Sequence of chain 1.C:
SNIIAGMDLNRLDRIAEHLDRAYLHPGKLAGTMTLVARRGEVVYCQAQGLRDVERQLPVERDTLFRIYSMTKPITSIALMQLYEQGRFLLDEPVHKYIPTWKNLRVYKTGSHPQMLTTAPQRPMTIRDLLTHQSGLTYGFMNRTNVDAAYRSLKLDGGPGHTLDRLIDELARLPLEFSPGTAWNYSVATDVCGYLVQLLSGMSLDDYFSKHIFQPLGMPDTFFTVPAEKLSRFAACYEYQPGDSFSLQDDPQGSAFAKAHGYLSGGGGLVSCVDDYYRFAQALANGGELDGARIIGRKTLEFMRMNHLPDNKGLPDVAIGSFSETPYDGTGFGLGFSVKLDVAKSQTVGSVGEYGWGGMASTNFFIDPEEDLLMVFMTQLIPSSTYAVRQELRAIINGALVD

This small molecule binds to this protein.
Small molecule (SMILES): CCCCCC[P](=O)(O)OC

Binding-site contacts:
Ligand atom C6 contacts residue ASP182 of chain 1.C at 4.1 Å.
Ligand atom P contacts residue LYS98 of chain 1.C at 4.2 Å.
Ligand atom C3 contacts residue TYR164 of chain 1.C at 3.8 Å (hydrophobic).
Ligand atom C2 contacts residue TYR164 of chain 1.C at 4.0 Å (hydrophobic).
Ligand atom C2 contacts residue LYS98 of chain 1.C at 4.5 Å.
Ligand atom C1 contacts residue SER95 of chain 1.C at 2.6 Å.
Ligand atom P contacts residue SER95 of chain 1.C at 1.6 Å.
Ligand atom C1 contacts residue MET385 of chain 1.C at 4.3 Å (hydrophobic).
Ligand atom C1 contacts residue LYS98 of chain 1.C at 4.1 Å.
Ligand atom O2 contacts residue MET385 of chain 1.C at 2.8 Å (h-bond).
Ligand atom C1 contacts residue PHE166 of chain 1.C at 4.0 Å (hydrophobic).
Ligand atom O1 contacts residue SER95 of chain 1.C at 2.5 Å (h-bond).
Ligand atom C2 contacts residue GLY292 of chain 1.C at 4.1 Å.
Ligand atom P contacts residue TYR211 of chain 1.C at 3.8 Å.
Ligand atom C7 contacts residue TYR211 of chain 1.C at 3.6 Å (hydrophobic).
Ligand atom O2 contacts residue TYR94 of chain 1.C at 3.3 Å.
Ligand atom C6 contacts residue MET385 of chain 1.C at 4.3 Å (hydrophobic).
Ligand atom O2 contacts residue GLY384 of chain 1.C at 3.6 Å.
Ligand atom C1 contacts residue TYR164 of chain 1.C at 3.9 Å (hydrophobic).
Ligand atom C5 contacts residue ASP182 of chain 1.C at 3.9 Å.
Ligand atom C2 contacts residue TYR94 of chain 1.C at 4.2 Å (hydrophobic).
Ligand atom C2 contacts residue MET385 of chain 1.C at 4.3 Å (hydrophobic).
Ligand atom O1 contacts residue MET385 of chain 1.C at 4.1 Å.
Ligand atom C7 contacts residue GLY384 of chain 1.C at 4.4 Å.
Ligand atom C2 contacts residue GLY293 of chain 1.C at 4.0 Å.
Ligand atom C7 contacts residue SER95 of chain 1.C at 3.2 Å.
Ligand atom C2 contacts residue SER95 of chain 1.C at 3.2 Å.
Ligand atom C4 contacts residue MET385 of chain 1.C at 3.8 Å (hydrophobic).
Ligand atom C5 contacts residue PHE166 of chain 1.C at 4.3 Å (hydrophobic).
Ligand atom C3 contacts residue GLY293 of chain 1.C at 4.3 Å.
Ligand atom C3 contacts residue PHE166 of chain 1.C at 4.3 Å (hydrophobic).
Ligand atom P contacts residue TYR94 of chain 1.C at 4.5 Å.
Ligand atom C7 contacts residue GLY383 of chain 1.C at 4.0 Å.
Ligand atom O1 contacts residue TYR211 of chain 1.C at 3.3 Å.
Ligand atom C1 contacts residue TYR211 of chain 1.C at 4.4 Å (hydrophobic).
Ligand atom O2 contacts residue SER95 of chain 1.C at 2.5 Å (h-bond).
Ligand atom C7 contacts residue MET385 of chain 1.C at 4.0 Å (hydrophobic).
Ligand atom C4 contacts residue PHE166 of chain 1.C at 4.1 Å (hydrophobic).
Ligand atom P contacts residue MET385 of chain 1.C at 4.0 Å.